Sequence of chain 1.B:
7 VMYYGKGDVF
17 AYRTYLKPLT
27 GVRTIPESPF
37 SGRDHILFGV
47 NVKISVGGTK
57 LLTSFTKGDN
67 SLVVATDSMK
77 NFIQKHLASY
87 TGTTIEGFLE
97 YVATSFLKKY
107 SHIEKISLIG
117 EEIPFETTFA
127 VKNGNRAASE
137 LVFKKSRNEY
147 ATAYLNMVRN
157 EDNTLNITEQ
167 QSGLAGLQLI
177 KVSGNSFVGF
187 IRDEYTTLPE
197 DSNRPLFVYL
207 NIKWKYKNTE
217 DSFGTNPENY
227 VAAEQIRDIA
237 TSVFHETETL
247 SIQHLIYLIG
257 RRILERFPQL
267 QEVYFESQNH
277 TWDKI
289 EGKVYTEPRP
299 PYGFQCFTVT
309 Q

Sequence of chain 1.A:
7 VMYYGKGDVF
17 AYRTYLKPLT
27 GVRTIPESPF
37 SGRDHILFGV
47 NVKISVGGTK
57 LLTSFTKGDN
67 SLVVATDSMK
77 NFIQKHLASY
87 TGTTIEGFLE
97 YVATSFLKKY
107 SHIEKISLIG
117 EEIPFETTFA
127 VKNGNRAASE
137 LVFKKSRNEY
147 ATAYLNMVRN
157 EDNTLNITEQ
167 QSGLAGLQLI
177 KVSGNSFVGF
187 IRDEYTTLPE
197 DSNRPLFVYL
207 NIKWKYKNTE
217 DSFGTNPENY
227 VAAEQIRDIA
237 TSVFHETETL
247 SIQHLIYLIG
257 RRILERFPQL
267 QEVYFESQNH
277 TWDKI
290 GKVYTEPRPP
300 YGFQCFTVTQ

Binding-site contacts:
Ligand atom C2 contacts residue ARG200 of chain 1.A at 3.6 Å.
Ligand atom N9 contacts residue LEU194 of chain 1.A at 3.7 Å.
Ligand atom N9 contacts residue OXY1 of chain 1.F at 3.6 Å (h-bond).
Ligand atom O2 contacts residue ARG200 of chain 1.A at 2.8 Å (salt-bridge).
Ligand atom N1 contacts residue PHE183 of chain 1.A at 3.7 Å.
Ligand atom N8 contacts residue ALA71 of chain 1.B at 3.7 Å.
Ligand atom N7 contacts residue THR72 of chain 1.B at 2.9 Å (h-bond).
Ligand atom N1 contacts residue GLN303 of chain 1.A at 3.9 Å.
Ligand atom C6 contacts residue PHE183 of chain 1.A at 3.5 Å (hydrophobic).
Ligand atom C4 contacts residue ASN275 of chain 1.A at 3.9 Å.
Ligand atom C5 contacts residue PHE183 of chain 1.A at 3.4 Å (hydrophobic).
Ligand atom N3 contacts residue OXY1 of chain 1.F at 3.5 Å (h-bond).
Ligand atom O6 contacts residue THR72 of chain 1.B at 3.8 Å.
Ligand atom N8 contacts residue THR72 of chain 1.B at 3.4 Å (h-bond).
Ligand atom O6 contacts residue TYR10 of chain 1.B at 3.7 Å.
Ligand atom O2 contacts residue ILE248 of chain 1.A at 2.9 Å (h-bond).
Ligand atom C4 contacts residue PHE183 of chain 1.A at 3.3 Å (hydrophobic).
Ligand atom O2 contacts residue GLN249 of chain 1.A at 3.7 Å.
Ligand atom C6 contacts residue OXY1 of chain 1.F at 3.5 Å.
Ligand atom C4 contacts residue OXY1 of chain 1.F at 3.2 Å.
Ligand atom N7 contacts residue OXY1 of chain 1.F at 3.5 Å (h-bond).
Ligand atom N3 contacts residue ARG200 of chain 1.A at 3.2 Å (salt-bridge).
Ligand atom O6 contacts residue GLN249 of chain 1.A at 3.0 Å (h-bond).
Ligand atom N3 contacts residue ASN275 of chain 1.A at 3.5 Å (h-bond).
Ligand atom N8 contacts residue LEU194 of chain 1.A at 3.5 Å.
Ligand atom N7 contacts residue ALA71 of chain 1.B at 3.5 Å.
Ligand atom N1 contacts residue GLN249 of chain 1.A at 2.9 Å (h-bond).
Ligand atom N1 contacts residue OXY1 of chain 1.F at 3.7 Å.
Ligand atom N7 contacts residue PHE183 of chain 1.A at 3.5 Å.
Ligand atom O2 contacts residue SER247 of chain 1.A at 3.5 Å.
Ligand atom N9 contacts residue PHE183 of chain 1.A at 3.4 Å.
Ligand atom N8 contacts residue ASP73 of chain 1.B at 3.8 Å.
Ligand atom C2 contacts residue PHE183 of chain 1.A at 3.8 Å (hydrophobic).
Ligand atom N8 contacts residue PHE183 of chain 1.A at 3.6 Å.
Ligand atom C6 contacts residue GLN249 of chain 1.A at 3.8 Å.
Ligand atom N8 contacts residue OXY1 of chain 1.F at 3.8 Å.
Ligand atom N3 contacts residue PHE183 of chain 1.A at 3.8 Å.
Ligand atom C5 contacts residue OXY1 of chain 1.F at 3.1 Å.
Ligand atom C2 contacts residue OXY1 of chain 1.F at 3.8 Å.
Ligand atom C2 contacts residue GLN249 of chain 1.A at 3.8 Å.

A small-molecule ligand and the protein it binds are described below.
Small molecule (SMILES): O=c1[nH]c(=O)c2nn[nH]c2[nH]1